Sequence of chain 17.A:
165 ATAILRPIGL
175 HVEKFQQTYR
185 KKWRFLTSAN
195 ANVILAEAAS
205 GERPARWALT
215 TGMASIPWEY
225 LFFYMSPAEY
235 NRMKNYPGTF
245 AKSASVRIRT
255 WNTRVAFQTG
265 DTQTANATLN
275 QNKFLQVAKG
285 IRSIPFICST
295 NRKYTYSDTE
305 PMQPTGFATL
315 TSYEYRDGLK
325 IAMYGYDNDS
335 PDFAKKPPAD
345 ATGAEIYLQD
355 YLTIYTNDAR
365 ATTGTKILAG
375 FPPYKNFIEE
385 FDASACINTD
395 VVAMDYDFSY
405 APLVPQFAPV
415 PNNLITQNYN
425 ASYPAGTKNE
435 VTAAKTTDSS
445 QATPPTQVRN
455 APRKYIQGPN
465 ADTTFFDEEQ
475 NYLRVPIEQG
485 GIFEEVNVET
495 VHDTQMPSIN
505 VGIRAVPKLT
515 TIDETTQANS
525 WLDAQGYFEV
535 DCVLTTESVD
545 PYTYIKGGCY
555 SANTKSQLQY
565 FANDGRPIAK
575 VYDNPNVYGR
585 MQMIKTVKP

Binding-site contacts:
Ligand atom O4' contacts residue THR558 of chain 19.A at 3.1 Å.
Ligand atom O2 contacts residue DG2 of chain 17.B at 2.8 Å (h-bond).
Ligand atom C4 contacts residue ARG170 of chain 19.A at 1.2 Å.
Ligand atom C5 contacts residue ARG170 of chain 19.A at 2.4 Å.
Ligand atom N3 contacts residue DG2 of chain 17.B at 2.9 Å (h-bond).
Ligand atom N6 contacts residue SER555 of chain 19.A at 3.1 Å.
Ligand atom C2 contacts residue ASP399 of chain 17.A at 3.1 Å.
Ligand atom N4 contacts residue ASN491 of chain 19.A at 2.7 Å (h-bond).
Ligand atom N2 contacts residue SER403 of chain 17.A at 3.0 Å (h-bond).
Ligand atom OP2 contacts residue ASN491 of chain 19.A at 2.9 Å.
Ligand atom N1 contacts residue MET398 of chain 17.A at 3.0 Å.
Ligand atom C5 contacts residue ASN491 of chain 19.A at 2.3 Å.
Ligand atom O3' contacts residue VAL492 of chain 19.A at 3.2 Å.
Ligand atom N7 contacts residue THR498 of chain 17.A at 3.1 Å.
Ligand atom OP1 contacts residue PRO501 of chain 17.A at 3.1 Å.
Ligand atom N3 contacts residue ARG170 of chain 19.A at 2.0 Å (salt-bridge).
Ligand atom OP1 contacts residue PRO289 of chain 17.A at 3.2 Å.
Ligand atom N2 contacts residue ASP401 of chain 17.A at 2.8 Å (salt-bridge).
Ligand atom N1 contacts residue ASP401 of chain 17.A at 2.6 Å (salt-bridge).
Ligand atom O2 contacts residue PRO171 of chain 19.A at 3.0 Å (h-bond).
Ligand atom C4 contacts residue ASN491 of chain 19.A at 2.5 Å.
Ligand atom OP2 contacts residue VAL492 of chain 19.A at 2.5 Å (h-bond).
Ligand atom C4 contacts residue ASP497 of chain 17.A at 3.1 Å.
Ligand atom N4 contacts residue DG2 of chain 17.B at 2.9 Å (h-bond).
Ligand atom O6 contacts residue ASP401 of chain 17.A at 2.7 Å (salt-bridge).
Ligand atom O2 contacts residue THR558 of chain 19.A at 2.7 Å (h-bond).
Ligand atom C6 contacts residue ASN491 of chain 19.A at 3.1 Å.
Ligand atom OP2 contacts residue SER287 of chain 17.A at 2.9 Å.
Ligand atom C2 contacts residue MET398 of chain 17.A at 2.7 Å (hydrophobic).
Ligand atom C2 contacts residue ASP401 of chain 17.A at 3.1 Å.
Ligand atom N6 contacts residue GLN410 of chain 19.A at 2.7 Å (h-bond).
Ligand atom N4 contacts residue ARG170 of chain 19.A at 0.6 Å (salt-bridge).
Ligand atom N7 contacts residue GLN499 of chain 17.A at 2.8 Å (h-bond).
Ligand atom O3' contacts residue PRO289 of chain 17.A at 3.1 Å.
Ligand atom N1 contacts residue PRO545 of chain 19.A at 3.2 Å.
Ligand atom C5 contacts residue ASP497 of chain 17.A at 3.1 Å.
Ligand atom O3' contacts residue LYS178 of chain 19.A at 2.9 Å.
Ligand atom OP1 contacts residue GLY284 of chain 17.A at 3.0 Å.
Ligand atom O2 contacts residue LYS559 of chain 19.A at 2.8 Å (salt-bridge).
Ligand atom O4' contacts residue GLN499 of chain 17.A at 3.0 Å (h-bond).

Sequence of chain 19.A:
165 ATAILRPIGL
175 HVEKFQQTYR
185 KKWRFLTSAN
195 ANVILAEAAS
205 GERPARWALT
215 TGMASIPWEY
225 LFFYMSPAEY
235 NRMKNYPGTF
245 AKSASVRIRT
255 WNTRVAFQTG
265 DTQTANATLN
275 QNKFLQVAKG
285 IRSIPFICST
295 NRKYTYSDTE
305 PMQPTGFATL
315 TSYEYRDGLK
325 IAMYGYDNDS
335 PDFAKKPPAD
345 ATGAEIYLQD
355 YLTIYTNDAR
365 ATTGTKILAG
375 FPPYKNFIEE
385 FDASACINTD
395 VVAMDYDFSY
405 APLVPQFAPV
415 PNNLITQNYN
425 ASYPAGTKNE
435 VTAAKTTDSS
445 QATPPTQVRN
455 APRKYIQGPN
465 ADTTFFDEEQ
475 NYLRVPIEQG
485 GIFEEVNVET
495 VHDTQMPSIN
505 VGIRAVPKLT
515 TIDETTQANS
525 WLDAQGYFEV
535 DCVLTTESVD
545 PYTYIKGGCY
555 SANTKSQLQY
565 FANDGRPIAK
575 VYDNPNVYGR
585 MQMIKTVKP

This protein binds this small molecule.
Small molecule (SMILES): N=c1ccn([C@H]2C[C@H](O[P](=O)(O)OC[C@H]3O[C@@H](n4cnc5c(N)ncnc54)C[C@@H]3O[P](=O)(O)OC[C@H]3O[C@@H](n4cnc5c(=O)nc(N)[nH]c54)C[C@@H]3O[P](=O)(O)OC[C@H]3O[C@@H](n4cnc5c(=O)nc(N)[nH]c54)C[C@@H]3O[P](=O)(O)OC[C@H]3O[C@@H](n4ccc(=N)[nH]c4=O)C[C@@H]3O[P](=O)(O)OC[C@H]3O[C@@H](n4ccc(=N)[nH]c4=O)C[C@@H]3O[P](=O)(O)OC[C@H]3O[C@@H](n4cnc5c(N)ncnc54)C[C@@H]3O[P](=O)(O)OC[C@H]3O[C@@H](n4cnc5c(N)ncnc54)C[C@@H]3O)[C@@H](COP(=O)=O)O2)c(=O)[nH]1